Sequence of chain 1.B:
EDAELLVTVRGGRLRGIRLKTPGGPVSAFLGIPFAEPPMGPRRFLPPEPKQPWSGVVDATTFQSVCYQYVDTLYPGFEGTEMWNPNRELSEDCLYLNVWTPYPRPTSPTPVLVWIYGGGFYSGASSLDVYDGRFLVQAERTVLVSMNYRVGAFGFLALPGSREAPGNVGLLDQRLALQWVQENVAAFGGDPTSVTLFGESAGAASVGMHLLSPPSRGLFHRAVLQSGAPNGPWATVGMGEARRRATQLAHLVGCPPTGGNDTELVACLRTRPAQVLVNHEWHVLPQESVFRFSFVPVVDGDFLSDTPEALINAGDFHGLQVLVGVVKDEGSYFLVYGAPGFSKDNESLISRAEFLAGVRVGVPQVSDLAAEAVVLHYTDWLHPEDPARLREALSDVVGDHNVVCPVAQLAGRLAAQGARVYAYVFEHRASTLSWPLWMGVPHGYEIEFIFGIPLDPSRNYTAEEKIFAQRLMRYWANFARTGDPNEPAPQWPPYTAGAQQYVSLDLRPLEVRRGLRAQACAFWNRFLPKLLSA

This small molecule binds to this protein.
Small molecule (SMILES): CC(=O)N[C@@H]1[C@@H](O)[C@H](O)[C@@H](CO)O[C@H]1O

Binding-site contacts:
Ligand atom N2 contacts residue THR266 of chain 1.B at 4.4 Å.
Ligand atom N2 contacts residue ASN264 of chain 1.B at 3.6 Å.
Ligand atom O3 contacts residue ASN264 of chain 1.B at 3.5 Å (h-bond).
Ligand atom C2 contacts residue ASN264 of chain 1.B at 2.6 Å.
Ligand atom C1 contacts residue THR266 of chain 1.B at 4.1 Å.
Ligand atom O5 contacts residue THR266 of chain 1.B at 4.4 Å.
Ligand atom O7 contacts residue ASN264 of chain 1.B at 4.5 Å.
Ligand atom C5 contacts residue ASN264 of chain 1.B at 3.7 Å.
Ligand atom C1 contacts residue ASN264 of chain 1.B at 1.4 Å.
Ligand atom C3 contacts residue ASN264 of chain 1.B at 3.6 Å.
Ligand atom C4 contacts residue ASN264 of chain 1.B at 4.3 Å.
Ligand atom O5 contacts residue ASN264 of chain 1.B at 2.4 Å (h-bond).
Ligand atom C7 contacts residue ASN264 of chain 1.B at 4.4 Å.